Sequence of chain 1.A:
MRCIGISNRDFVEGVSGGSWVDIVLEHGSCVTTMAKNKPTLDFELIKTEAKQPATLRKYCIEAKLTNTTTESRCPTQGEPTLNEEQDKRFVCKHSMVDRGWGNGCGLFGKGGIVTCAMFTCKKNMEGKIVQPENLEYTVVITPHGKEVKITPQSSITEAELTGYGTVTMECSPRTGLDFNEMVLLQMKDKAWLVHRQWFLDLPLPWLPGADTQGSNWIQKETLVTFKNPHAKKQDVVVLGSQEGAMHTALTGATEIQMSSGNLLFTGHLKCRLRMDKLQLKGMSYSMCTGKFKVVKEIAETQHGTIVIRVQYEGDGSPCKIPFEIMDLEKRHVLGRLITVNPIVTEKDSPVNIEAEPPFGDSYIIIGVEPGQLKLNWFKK

Binding-site contacts:
Ligand atom C1 contacts residue ASN67 of chain 1.A at 1.4 Å.
Ligand atom O6 contacts residue MET118 of chain 1.A at 4.0 Å.
Ligand atom C6 contacts residue ASN67 of chain 1.A at 2.8 Å.
Ligand atom C5 contacts residue ASN67 of chain 1.A at 2.8 Å.
Ligand atom O6 contacts residue PHE90 of chain 1.A at 3.3 Å.
Ligand atom O4 contacts residue ASN67 of chain 1.A at 4.3 Å.
Ligand atom O6 contacts residue ARG89 of chain 1.A at 4.4 Å.
Ligand atom C4 contacts residue ASN67 of chain 1.A at 3.0 Å.
Ligand atom O6 contacts residue ASN67 of chain 1.A at 3.5 Å (h-bond).
Ligand atom C7 contacts residue ASN67 of chain 1.A at 4.4 Å.
Ligand atom N2 contacts residue ASN67 of chain 1.A at 3.6 Å.
Ligand atom O5 contacts residue ASN67 of chain 1.A at 2.4 Å (h-bond).
Ligand atom C2 contacts residue ASN67 of chain 1.A at 2.4 Å.
Ligand atom C6 contacts residue PHE90 of chain 1.A at 3.8 Å (hydrophobic).
Ligand atom O3 contacts residue ASN67 of chain 1.A at 4.2 Å.
Ligand atom C3 contacts residue ASN67 of chain 1.A at 3.3 Å.

A protein and the small-molecule ligand that binds it are described below.
Small molecule (SMILES): CC(=O)N[C@@H]1[C@@H](O)[C@H](O)[C@@H](CO)O[C@H]1O